Binding-site contacts:
Ligand atom C7 contacts residue ASN66 of chain 1.H at 3.5 Å.
Ligand atom O7 contacts residue ASN66 of chain 1.H at 3.7 Å.
Ligand atom C2 contacts residue ASN66 of chain 1.H at 2.5 Å.
Ligand atom C3 contacts residue ASN66 of chain 1.H at 3.9 Å.
Ligand atom C4 contacts residue ASN66 of chain 1.H at 4.3 Å.
Ligand atom C1 contacts residue GLU69 of chain 1.H at 4.2 Å.
Ligand atom O5 contacts residue GLU69 of chain 1.H at 3.7 Å.
Ligand atom O5 contacts residue ASN66 of chain 1.H at 2.4 Å (h-bond).
Ligand atom C5 contacts residue SER68 of chain 1.H at 4.4 Å.
Ligand atom C1 contacts residue ASN66 of chain 1.H at 1.5 Å.
Ligand atom C6 contacts residue GLU69 of chain 1.H at 4.3 Å.
Ligand atom O6 contacts residue GLU69 of chain 1.H at 3.8 Å.
Ligand atom C5 contacts residue ASN66 of chain 1.H at 3.7 Å.
Ligand atom O5 contacts residue SER68 of chain 1.H at 4.5 Å.
Ligand atom N2 contacts residue ASN66 of chain 1.H at 2.9 Å (h-bond).

A small-molecule ligand and the protein it binds are described below.
Small molecule (SMILES): CC(=O)N[C@@H]1[C@@H](O)[C@H](O)[C@@H](CO)O[C@H]1O

Sequence of chain 1.H:
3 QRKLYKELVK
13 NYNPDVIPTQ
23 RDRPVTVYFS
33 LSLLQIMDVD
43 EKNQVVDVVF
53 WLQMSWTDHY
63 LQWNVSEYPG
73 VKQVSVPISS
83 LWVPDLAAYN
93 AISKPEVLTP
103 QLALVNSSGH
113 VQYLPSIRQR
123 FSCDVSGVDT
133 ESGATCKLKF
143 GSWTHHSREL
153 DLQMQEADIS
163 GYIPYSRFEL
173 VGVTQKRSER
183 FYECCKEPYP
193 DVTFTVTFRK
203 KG